Binding-site contacts:
Ligand atom O5 contacts residue ASN714 of chain 1.B at 2.4 Å (h-bond).
Ligand atom C4 contacts residue LEU919 of chain 1.B at 4.5 Å (hydrophobic).
Ligand atom C3 contacts residue ASN714 of chain 1.B at 3.8 Å.
Ligand atom O6 contacts residue GLN923 of chain 1.B at 3.5 Å (h-bond).
Ligand atom C3 contacts residue LEU919 of chain 1.B at 4.4 Å (hydrophobic).
Ligand atom C1 contacts residue ASN714 of chain 1.B at 1.4 Å.
Ligand atom O7 contacts residue GLN1068 of chain 1.B at 3.6 Å.
Ligand atom C5 contacts residue LEU919 of chain 1.B at 4.0 Å (hydrophobic).
Ligand atom C6 contacts residue GLN923 of chain 1.B at 4.0 Å.
Ligand atom C5 contacts residue ASN714 of chain 1.B at 3.7 Å.
Ligand atom O4 contacts residue LEU919 of chain 1.B at 4.0 Å.
Ligand atom C8 contacts residue ASN714 of chain 1.B at 4.5 Å.
Ligand atom C6 contacts residue LEU919 of chain 1.B at 4.5 Å (hydrophobic).
Ligand atom N2 contacts residue ASN714 of chain 1.B at 2.9 Å (h-bond).
Ligand atom C7 contacts residue ASN714 of chain 1.B at 3.4 Å.
Ligand atom C7 contacts residue GLN1068 of chain 1.B at 4.4 Å.
Ligand atom C2 contacts residue ASN714 of chain 1.B at 2.4 Å.
Ligand atom C1 contacts residue LEU919 of chain 1.B at 4.3 Å (hydrophobic).
Ligand atom C7 contacts residue LEU919 of chain 1.B at 3.9 Å (hydrophobic).
Ligand atom O7 contacts residue ASN714 of chain 1.B at 3.5 Å (h-bond).
Ligand atom O7 contacts residue LEU919 of chain 1.B at 3.3 Å.
Ligand atom C8 contacts residue LEU919 of chain 1.B at 4.2 Å (hydrophobic).
Ligand atom C4 contacts residue ASN714 of chain 1.B at 4.2 Å.
Ligand atom C5 contacts residue GLN923 of chain 1.B at 4.2 Å.

A protein and the small-molecule ligand that binds it are described below.
Small molecule (SMILES): CC(=O)N[C@H]1[C@H](O[C@H]2[C@H](O)[C@@H](NC(C)=O)CO[C@@H]2CO)O[C@H](CO)[C@@H](O)[C@@H]1O

Sequence of chain 1.B:
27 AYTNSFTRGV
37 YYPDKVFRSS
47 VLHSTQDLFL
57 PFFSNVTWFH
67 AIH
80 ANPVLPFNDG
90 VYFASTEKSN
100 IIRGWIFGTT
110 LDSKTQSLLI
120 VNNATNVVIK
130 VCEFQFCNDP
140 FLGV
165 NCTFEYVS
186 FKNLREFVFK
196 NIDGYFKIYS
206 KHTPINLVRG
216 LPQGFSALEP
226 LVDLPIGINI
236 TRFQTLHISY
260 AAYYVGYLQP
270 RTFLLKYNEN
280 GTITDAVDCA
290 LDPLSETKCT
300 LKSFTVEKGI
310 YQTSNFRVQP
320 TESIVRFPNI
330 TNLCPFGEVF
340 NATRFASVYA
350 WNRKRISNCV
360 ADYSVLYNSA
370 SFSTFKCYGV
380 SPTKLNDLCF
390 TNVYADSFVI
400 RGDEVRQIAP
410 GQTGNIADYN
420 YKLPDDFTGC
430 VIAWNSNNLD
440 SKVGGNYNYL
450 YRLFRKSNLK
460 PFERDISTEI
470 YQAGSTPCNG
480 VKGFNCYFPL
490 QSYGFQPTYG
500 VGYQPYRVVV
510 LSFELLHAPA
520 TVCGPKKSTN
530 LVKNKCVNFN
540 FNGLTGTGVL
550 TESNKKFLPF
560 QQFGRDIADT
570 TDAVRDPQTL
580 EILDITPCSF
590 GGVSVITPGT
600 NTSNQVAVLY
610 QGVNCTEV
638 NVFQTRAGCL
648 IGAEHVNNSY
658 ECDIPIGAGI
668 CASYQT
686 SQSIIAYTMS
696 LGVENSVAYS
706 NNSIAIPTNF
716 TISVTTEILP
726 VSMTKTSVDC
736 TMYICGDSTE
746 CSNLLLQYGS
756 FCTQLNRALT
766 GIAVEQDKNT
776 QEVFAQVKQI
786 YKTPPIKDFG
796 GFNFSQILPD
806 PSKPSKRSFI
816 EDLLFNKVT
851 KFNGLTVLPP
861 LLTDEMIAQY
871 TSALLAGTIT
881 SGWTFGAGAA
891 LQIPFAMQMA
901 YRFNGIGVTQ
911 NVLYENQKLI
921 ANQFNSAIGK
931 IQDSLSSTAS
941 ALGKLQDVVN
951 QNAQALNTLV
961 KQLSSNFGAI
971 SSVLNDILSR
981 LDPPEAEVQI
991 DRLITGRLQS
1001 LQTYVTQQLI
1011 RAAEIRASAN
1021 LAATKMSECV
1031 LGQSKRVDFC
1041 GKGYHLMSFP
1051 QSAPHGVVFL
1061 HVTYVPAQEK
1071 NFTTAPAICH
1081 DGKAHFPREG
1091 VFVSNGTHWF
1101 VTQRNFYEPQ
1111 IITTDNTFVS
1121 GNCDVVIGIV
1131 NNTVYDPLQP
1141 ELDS